Sequence of chain 1.B:
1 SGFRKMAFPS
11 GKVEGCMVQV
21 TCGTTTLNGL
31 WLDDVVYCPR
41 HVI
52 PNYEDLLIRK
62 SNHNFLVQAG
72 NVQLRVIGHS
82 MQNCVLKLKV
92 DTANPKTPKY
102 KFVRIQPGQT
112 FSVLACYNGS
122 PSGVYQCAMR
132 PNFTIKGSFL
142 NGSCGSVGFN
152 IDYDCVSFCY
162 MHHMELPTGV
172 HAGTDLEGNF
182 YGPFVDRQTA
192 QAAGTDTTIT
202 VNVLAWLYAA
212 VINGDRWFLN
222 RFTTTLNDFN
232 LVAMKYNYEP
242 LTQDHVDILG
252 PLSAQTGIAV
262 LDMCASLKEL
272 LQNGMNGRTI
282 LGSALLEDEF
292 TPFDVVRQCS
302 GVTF

This protein binds this small molecule.
Small molecule (SMILES): N#CC1(CS(=O)(=O)N2Cc3ccc(Cl)cc3[C@H](C(=O)Nc3cncc4ccccc34)C2)CCC1

Sequence of chain 1.A:
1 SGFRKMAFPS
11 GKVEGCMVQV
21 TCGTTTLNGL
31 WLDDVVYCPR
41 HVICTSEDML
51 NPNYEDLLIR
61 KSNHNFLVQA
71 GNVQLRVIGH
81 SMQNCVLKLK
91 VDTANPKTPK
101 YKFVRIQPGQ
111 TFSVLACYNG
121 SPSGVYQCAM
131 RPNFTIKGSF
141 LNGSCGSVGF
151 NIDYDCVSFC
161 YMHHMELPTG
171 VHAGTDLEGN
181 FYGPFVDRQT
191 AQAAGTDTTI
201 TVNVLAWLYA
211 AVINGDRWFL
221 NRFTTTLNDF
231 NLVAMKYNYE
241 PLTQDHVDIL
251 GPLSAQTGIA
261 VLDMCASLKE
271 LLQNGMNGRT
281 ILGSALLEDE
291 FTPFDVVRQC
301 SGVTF

Binding-site contacts:
Ligand atom N1 contacts residue CYS145 of chain 1.B at 3.9 Å.
Ligand atom C1 contacts residue ARG188 of chain 1.B at 3.5 Å.
Ligand atom C10 contacts residue HIS163 of chain 1.B at 3.9 Å.
Ligand atom C10 contacts residue GLU166 of chain 1.B at 3.5 Å.
Ligand atom C9 contacts residue CYS145 of chain 1.B at 3.9 Å (hydrophobic).
Ligand atom CL contacts residue HIS164 of chain 1.B at 3.7 Å.
Ligand atom C9 contacts residue MET165 of chain 1.B at 3.8 Å (hydrophobic).
Ligand atom N2 contacts residue SER144 of chain 1.B at 3.6 Å (h-bond).
Ligand atom C9 contacts residue GLU166 of chain 1.B at 3.6 Å.
Ligand atom C24 contacts residue GLU166 of chain 1.B at 3.4 Å.
Ligand atom CL contacts residue HIS41 of chain 1.B at 3.5 Å.
Ligand atom O contacts residue GLU166 of chain 1.B at 3.0 Å (salt-bridge).
Ligand atom O contacts residue MET165 of chain 1.B at 3.3 Å.
Ligand atom N2 contacts residue HIS163 of chain 1.B at 2.7 Å (h-bond).
Ligand atom C4 contacts residue GLN189 of chain 1.B at 3.5 Å.
Ligand atom C9 contacts residue HIS163 of chain 1.B at 3.1 Å.
Ligand atom C12 contacts residue GLU166 of chain 1.B at 3.4 Å.
Ligand atom N2 contacts residue GLU166 of chain 1.B at 3.8 Å.
Ligand atom N2 contacts residue PHE140 of chain 1.B at 3.9 Å.
Ligand atom C2 contacts residue ARG188 of chain 1.B at 3.7 Å.
Ligand atom C2 contacts residue GLN189 of chain 1.B at 3.6 Å.
Ligand atom C10 contacts residue PHE140 of chain 1.B at 3.5 Å (hydrophobic).
Ligand atom C13 contacts residue ASN142 of chain 1.B at 3.9 Å.
Ligand atom C10 contacts residue LEU141 of chain 1.B at 3.7 Å (hydrophobic).
Ligand atom C21 contacts residue GLU166 of chain 1.B at 3.5 Å.
Ligand atom C18 contacts residue HIS164 of chain 1.B at 3.4 Å.
Ligand atom C12 contacts residue LEU141 of chain 1.B at 3.7 Å (hydrophobic).
Ligand atom C10 contacts residue SER144 of chain 1.B at 4.0 Å.
Ligand atom C12 contacts residue PHE140 of chain 1.B at 3.6 Å (hydrophobic).
Ligand atom CL contacts residue MET165 of chain 1.B at 3.8 Å.
Ligand atom C18 contacts residue MET165 of chain 1.B at 3.5 Å (hydrophobic).
Ligand atom C7 contacts residue MET165 of chain 1.B at 3.9 Å (hydrophobic).
Ligand atom C1 contacts residue GLN189 of chain 1.B at 3.9 Å.
Ligand atom C11 contacts residue GLU166 of chain 1.B at 3.7 Å.
Ligand atom CL contacts residue ASP187 of chain 1.B at 3.4 Å.
Ligand atom C12 contacts residue ASN142 of chain 1.B at 3.8 Å.
Ligand atom C contacts residue MET165 of chain 1.B at 3.6 Å (hydrophobic).
Ligand atom O2 contacts residue GLN189 of chain 1.B at 3.1 Å (h-bond).
Ligand atom N3 contacts residue GLU166 of chain 1.B at 3.2 Å (salt-bridge).
Ligand atom C11 contacts residue LEU141 of chain 1.B at 3.8 Å (hydrophobic).